A small-molecule ligand and the protein it binds are described below.
Small molecule (SMILES): CC(=O)C(=O)O

Sequence of chain 1.C:
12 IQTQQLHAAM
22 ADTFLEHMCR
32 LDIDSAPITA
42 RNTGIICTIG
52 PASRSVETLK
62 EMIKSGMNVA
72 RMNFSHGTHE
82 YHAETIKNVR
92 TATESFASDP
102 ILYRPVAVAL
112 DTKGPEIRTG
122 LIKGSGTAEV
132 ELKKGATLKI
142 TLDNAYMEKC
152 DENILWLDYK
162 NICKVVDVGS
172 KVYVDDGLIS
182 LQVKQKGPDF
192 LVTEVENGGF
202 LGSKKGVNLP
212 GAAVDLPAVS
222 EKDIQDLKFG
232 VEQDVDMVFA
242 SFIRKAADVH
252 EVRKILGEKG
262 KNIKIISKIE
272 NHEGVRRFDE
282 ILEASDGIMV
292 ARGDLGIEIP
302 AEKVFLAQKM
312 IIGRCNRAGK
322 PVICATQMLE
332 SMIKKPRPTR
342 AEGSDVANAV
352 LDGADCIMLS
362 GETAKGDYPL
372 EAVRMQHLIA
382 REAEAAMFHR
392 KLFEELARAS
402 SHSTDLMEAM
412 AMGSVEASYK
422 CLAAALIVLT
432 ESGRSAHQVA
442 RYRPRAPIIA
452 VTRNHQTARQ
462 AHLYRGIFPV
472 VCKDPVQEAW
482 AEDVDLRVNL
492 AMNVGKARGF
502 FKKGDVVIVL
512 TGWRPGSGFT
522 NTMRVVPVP

Binding-site contacts:
Ligand atom CB contacts residue MET359 of chain 1.C at 3.6 Å (hydrophobic).
Ligand atom CB contacts residue THR327 of chain 1.C at 3.4 Å.
Ligand atom OXT contacts residue GLU271 of chain 1.C at 4.4 Å.
Ligand atom O contacts residue GLY294 of chain 1.C at 4.0 Å.
Ligand atom CA contacts residue ASP295 of chain 1.C at 4.5 Å.
Ligand atom CA contacts residue MN1 of chain 1.P at 3.2 Å.
Ligand atom O contacts residue GLU271 of chain 1.C at 2.6 Å (salt-bridge).
Ligand atom CB contacts residue ALA326 of chain 1.C at 4.2 Å (hydrophobic).
Ligand atom O3 contacts residue ARG72 of chain 1.C at 3.9 Å.
Ligand atom OXT contacts residue MN1 of chain 1.P at 4.3 Å.
Ligand atom C contacts residue GLY294 of chain 1.C at 3.9 Å.
Ligand atom C contacts residue GLU271 of chain 1.C at 3.5 Å.
Ligand atom O3 contacts residue ALA292 of chain 1.C at 4.4 Å.
Ligand atom CB contacts residue ALA292 of chain 1.C at 4.3 Å (hydrophobic).
Ligand atom O3 contacts residue LYS269 of chain 1.C at 2.7 Å (salt-bridge).
Ligand atom C contacts residue ALA292 of chain 1.C at 3.5 Å (hydrophobic).
Ligand atom C contacts residue MN1 of chain 1.P at 3.1 Å.
Ligand atom CA contacts residue THR327 of chain 1.C at 3.8 Å.
Ligand atom CA contacts residue LYS269 of chain 1.C at 3.9 Å.
Ligand atom OXT contacts residue ALA292 of chain 1.C at 3.3 Å.
Ligand atom C contacts residue ASP295 of chain 1.C at 3.7 Å.
Ligand atom CB contacts residue ARG72 of chain 1.C at 4.0 Å.
Ligand atom OXT contacts residue ASP295 of chain 1.C at 3.6 Å.
Ligand atom O contacts residue MN1 of chain 1.P at 2.3 Å.
Ligand atom CB contacts residue LYS269 of chain 1.C at 4.3 Å.
Ligand atom OXT contacts residue ARG293 of chain 1.C at 3.8 Å.
Ligand atom O3 contacts residue GLU271 of chain 1.C at 3.6 Å (salt-bridge).
Ligand atom CB contacts residue MET290 of chain 1.C at 3.7 Å (hydrophobic).
Ligand atom O contacts residue ALA292 of chain 1.C at 3.9 Å.
Ligand atom OXT contacts residue THR327 of chain 1.C at 2.8 Å (h-bond).
Ligand atom CA contacts residue ALA292 of chain 1.C at 3.8 Å (hydrophobic).
Ligand atom C contacts residue THR327 of chain 1.C at 3.7 Å.
Ligand atom O3 contacts residue ASP295 of chain 1.C at 4.5 Å.
Ligand atom OXT contacts residue GLY294 of chain 1.C at 2.7 Å (h-bond).
Ligand atom O contacts residue ASP295 of chain 1.C at 2.4 Å (salt-bridge).
Ligand atom O3 contacts residue MN1 of chain 1.P at 2.6 Å.
Ligand atom CA contacts residue GLU271 of chain 1.C at 3.8 Å.